Sequence of chain 1.A:
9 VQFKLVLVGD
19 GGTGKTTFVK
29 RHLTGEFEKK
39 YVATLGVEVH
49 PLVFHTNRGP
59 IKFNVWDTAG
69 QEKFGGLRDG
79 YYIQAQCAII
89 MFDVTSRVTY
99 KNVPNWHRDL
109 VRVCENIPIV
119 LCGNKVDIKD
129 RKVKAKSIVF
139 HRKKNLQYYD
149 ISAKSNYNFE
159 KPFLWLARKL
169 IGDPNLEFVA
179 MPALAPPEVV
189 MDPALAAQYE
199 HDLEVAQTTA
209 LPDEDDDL

The small molecule below binds the protein below.
Small molecule (SMILES): Nc1nc2c(ncn2[C@@H]2O[C@H](CO[P](=O)(O)O[P](=O)(O)NP(=O)(O)O)[C@@H](O)[C@H]2O)c(=O)[nH]1

Binding-site contacts:
Ligand atom O4' contacts residue GLY20 of chain 1.A at 3.5 Å (h-bond).
Ligand atom N1 contacts residue LYS123 of chain 1.A at 3.5 Å.
Ligand atom N2 contacts residue ASP125 of chain 1.A at 3.0 Å (salt-bridge).
Ligand atom O1B contacts residue THR24 of chain 1.A at 2.8 Å.
Ligand atom O6 contacts residue LYS152 of chain 1.A at 3.2 Å (salt-bridge).
Ligand atom O6 contacts residue ALA151 of chain 1.A at 3.0 Å (h-bond).
Ligand atom N3B contacts residue TYR39 of chain 1.A at 3.2 Å.
Ligand atom O2B contacts residue LYS23 of chain 1.A at 2.8 Å (salt-bridge).
Ligand atom O3G contacts residue MG1 of chain 1.E at 2.1 Å.
Ligand atom PG contacts residue MG1 of chain 1.E at 3.0 Å.
Ligand atom O2A contacts residue THR25 of chain 1.A at 2.6 Å (h-bond).
Ligand atom O3G contacts residue THR42 of chain 1.A at 2.7 Å (h-bond).
Ligand atom C6 contacts residue ASP125 of chain 1.A at 3.5 Å.
Ligand atom O6 contacts residue ASN122 of chain 1.A at 3.3 Å (h-bond).
Ligand atom O2' contacts residue GLU36 of chain 1.A at 2.9 Å (salt-bridge).
Ligand atom O1B contacts residue MG1 of chain 1.E at 2.1 Å.
Ligand atom O1B contacts residue LYS23 of chain 1.A at 3.3 Å (salt-bridge).
Ligand atom O6 contacts residue ASP125 of chain 1.A at 3.4 Å (salt-bridge).
Ligand atom N1 contacts residue LYS152 of chain 1.A at 3.5 Å.
Ligand atom O3' contacts residue LYS37 of chain 1.A at 2.9 Å (salt-bridge).
Ligand atom O2B contacts residue GLY20 of chain 1.A at 3.3 Å (h-bond).
Ligand atom O2A contacts residue THR24 of chain 1.A at 3.4 Å (h-bond).
Ligand atom O2A contacts residue GLY22 of chain 1.A at 3.2 Å.
Ligand atom O2G contacts residue LYS23 of chain 1.A at 2.5 Å (salt-bridge).
Ligand atom O1G contacts residue TYR39 of chain 1.A at 2.7 Å (h-bond).
Ligand atom O2G contacts residue GLY68 of chain 1.A at 2.7 Å (h-bond).
Ligand atom O2B contacts residue ASP18 of chain 1.A at 3.4 Å (salt-bridge).
Ligand atom O2' contacts residue LYS37 of chain 1.A at 3.5 Å.
Ligand atom N7 contacts residue ASN122 of chain 1.A at 3.1 Å (h-bond).
Ligand atom O5' contacts residue THR25 of chain 1.A at 3.5 Å (h-bond).
Ligand atom O3A contacts residue GLY22 of chain 1.A at 3.0 Å (h-bond).
Ligand atom N3B contacts residue MG1 of chain 1.E at 3.1 Å.
Ligand atom PB contacts residue MG1 of chain 1.E at 3.2 Å.
Ligand atom O2B contacts residue THR21 of chain 1.A at 3.0 Å (h-bond).
Ligand atom O1A contacts residue MG1 of chain 1.E at 3.5 Å.
Ligand atom N1 contacts residue ASP125 of chain 1.A at 2.7 Å (salt-bridge).
Ligand atom O4' contacts residue LYS123 of chain 1.A at 3.4 Å.
Ligand atom O2B contacts residue GLY22 of chain 1.A at 3.3 Å (h-bond).
Ligand atom O6 contacts residue SER150 of chain 1.A at 3.4 Å (h-bond).
Ligand atom N3B contacts residue GLY20 of chain 1.A at 3.2 Å (h-bond).